Sequence of chain 1.B:
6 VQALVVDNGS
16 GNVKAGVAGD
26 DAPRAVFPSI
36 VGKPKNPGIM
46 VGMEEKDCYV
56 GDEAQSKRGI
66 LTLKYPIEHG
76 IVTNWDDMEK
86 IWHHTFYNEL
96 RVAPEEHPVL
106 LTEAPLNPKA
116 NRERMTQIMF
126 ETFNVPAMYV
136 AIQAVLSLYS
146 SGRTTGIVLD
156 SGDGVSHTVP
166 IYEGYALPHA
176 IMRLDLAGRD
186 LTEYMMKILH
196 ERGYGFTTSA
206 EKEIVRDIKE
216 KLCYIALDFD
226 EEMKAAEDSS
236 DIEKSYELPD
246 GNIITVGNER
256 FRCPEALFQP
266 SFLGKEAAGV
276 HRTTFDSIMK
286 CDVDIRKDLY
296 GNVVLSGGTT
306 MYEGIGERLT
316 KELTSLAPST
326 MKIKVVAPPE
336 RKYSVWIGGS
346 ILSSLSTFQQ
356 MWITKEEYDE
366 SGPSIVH

Binding-site contacts:
Ligand atom C24 contacts residue HIS195 of chain 1.B at 4.2 Å.
Ligand atom C17 contacts residue GLY200 of chain 1.B at 4.0 Å.
Ligand atom C7 contacts residue GLY198 of chain 1.B at 3.5 Å.
Ligand atom C34 contacts residue GLY198 of chain 1.B at 4.0 Å.
Ligand atom C33 contacts residue ARG197 of chain 1.B at 3.9 Å.
Ligand atom C5 contacts residue GLY198 of chain 1.B at 3.9 Å.
Ligand atom C14 contacts residue LEU243 of chain 1.B at 3.8 Å (hydrophobic).
Ligand atom C17 contacts residue PHE201 of chain 1.B at 4.1 Å (hydrophobic).
Ligand atom C34 contacts residue ARG197 of chain 1.B at 3.7 Å.
Ligand atom C22 contacts residue GLY198 of chain 1.B at 4.2 Å.
Ligand atom C16 contacts residue PHE201 of chain 1.B at 4.3 Å (hydrophobic).
Ligand atom N2 contacts residue GLY200 of chain 1.B at 3.3 Å (h-bond).
Ligand atom N contacts residue GLY198 of chain 1.B at 2.8 Å (h-bond).
Ligand atom C2 contacts residue ASN247 of chain 1.B at 3.9 Å.
Ligand atom C35 contacts residue ASN247 of chain 1.B at 4.1 Å.
Ligand atom C3 contacts residue ASN247 of chain 1.B at 4.3 Å.
Ligand atom C16 contacts residue TYR199 of chain 1.B at 3.7 Å (hydrophobic).
Ligand atom C6 contacts residue GLY198 of chain 1.B at 3.8 Å.
Ligand atom C12 contacts residue GLY200 of chain 1.B at 3.5 Å.
Ligand atom O contacts residue TYR199 of chain 1.B at 3.8 Å.
Ligand atom C29 contacts residue GLY198 of chain 1.B at 4.1 Å.
Ligand atom C12 contacts residue GLU206 of chain 1.B at 3.8 Å.
Ligand atom C17 contacts residue GLU206 of chain 1.B at 3.1 Å.
Ligand atom C13 contacts residue LEU243 of chain 1.B at 3.5 Å (hydrophobic).
Ligand atom C13 contacts residue PHE201 of chain 1.B at 4.2 Å (hydrophobic).
Ligand atom O3 contacts residue TYR199 of chain 1.B at 4.0 Å.
Ligand atom C24 contacts residue GLY198 of chain 1.B at 4.0 Å.
Ligand atom O3 contacts residue GLY200 of chain 1.B at 3.0 Å (h-bond).
Ligand atom C35 contacts residue ILE248 of chain 1.B at 3.4 Å (hydrophobic).
Ligand atom C10 contacts residue GLY200 of chain 1.B at 4.2 Å.
Ligand atom C15 contacts residue LEU243 of chain 1.B at 4.0 Å (hydrophobic).
Ligand atom C8 contacts residue GLY198 of chain 1.B at 3.5 Å.
Ligand atom C9 contacts residue GLY200 of chain 1.B at 4.1 Å.
Ligand atom C12 contacts residue PHE201 of chain 1.B at 4.2 Å (hydrophobic).
Ligand atom C18 contacts residue GLY200 of chain 1.B at 4.1 Å.
Ligand atom C23 contacts residue GLY198 of chain 1.B at 3.5 Å.
Ligand atom C11 contacts residue GLY200 of chain 1.B at 3.6 Å.
Ligand atom C25 contacts residue HIS195 of chain 1.B at 3.9 Å.
Ligand atom O3 contacts residue GLY198 of chain 1.B at 3.4 Å (h-bond).
Ligand atom C16 contacts residue GLY200 of chain 1.B at 4.1 Å.

This small molecule binds to this protein.
Small molecule (SMILES): C/C1=C\[C@H](C)C[C@H](C)OC(=O)C[C@H](c2ccc(O)cc2)NC(=O)[C@@H](Cc2c(Br)[nH]c3ccccc23)N(C)C(=O)[C@H](C)NC(=O)[C@@H](C)C1